Binding-site contacts:
Ligand atom O2 contacts residue HIS2 of chain 4.B at 3.4 Å (h-bond).
Ligand atom O4 contacts residue BMA1 of chain 4.P at 4.0 Å.
Ligand atom O5 contacts residue NAG1 of chain 4.N at 2.5 Å (h-bond).
Ligand atom C4 contacts residue BMA1 of chain 4.P at 3.6 Å.
Ligand atom O2 contacts residue NAG1 of chain 4.N at 3.4 Å (h-bond).
Ligand atom C5 contacts residue NAG1 of chain 4.N at 3.8 Å.
Ligand atom O6 contacts residue NAG1 of chain 4.N at 4.5 Å.
Ligand atom O2 contacts residue BMA1 of chain 4.P at 3.0 Å (h-bond).
Ligand atom C3 contacts residue NAG1 of chain 4.N at 4.1 Å.
Ligand atom C1 contacts residue NAG1 of chain 4.N at 1.7 Å.
Ligand atom C2 contacts residue NAG1 of chain 4.N at 2.9 Å.
Ligand atom C3 contacts residue BMA1 of chain 4.P at 2.5 Å.
Ligand atom C2 contacts residue HIS2 of chain 4.B at 4.5 Å.
Ligand atom O3 contacts residue BMA1 of chain 4.P at 1.1 Å.
Ligand atom C2 contacts residue BMA1 of chain 4.P at 3.2 Å.

Sequence of chain 4.B:
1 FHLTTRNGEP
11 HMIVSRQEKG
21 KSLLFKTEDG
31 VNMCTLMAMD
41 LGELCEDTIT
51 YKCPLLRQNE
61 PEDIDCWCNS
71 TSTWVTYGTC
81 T

The protein below binds the small molecule below.
Small molecule (SMILES): OC[C@H]1O[C@@H](O)[C@@H](O)[C@@H](O)[C@@H]1O